Binding-site contacts:
Ligand atom C13 contacts residue LEU258 of chain 1.A at 3.5 Å (hydrophobic).
Ligand atom C07 contacts residue VAL239 of chain 1.A at 4.0 Å (hydrophobic).
Ligand atom S11 contacts residue LEU258 of chain 1.A at 3.8 Å.
Ligand atom N14 contacts residue ALA254 of chain 1.A at 4.1 Å.
Ligand atom N03 contacts residue LEU25 of chain 1.A at 4.0 Å.
Ligand atom C09 contacts residue VAL239 of chain 1.A at 3.3 Å (hydrophobic).
Ligand atom C05 contacts residue LEU25 of chain 1.A at 4.0 Å (hydrophobic).
Ligand atom N14 contacts residue LYS259 of chain 1.A at 3.3 Å.
Ligand atom C09 contacts residue PRO237 of chain 1.A at 3.6 Å (hydrophobic).
Ligand atom C06 contacts residue LEU258 of chain 1.A at 4.2 Å (hydrophobic).
Ligand atom C02 contacts residue LEU258 of chain 1.A at 3.9 Å (hydrophobic).
Ligand atom C07 contacts residue PHE241 of chain 1.A at 3.9 Å (hydrophobic).
Ligand atom C09 contacts residue LEU25 of chain 1.A at 3.9 Å (hydrophobic).
Ligand atom C10 contacts residue VAL239 of chain 1.A at 4.3 Å (hydrophobic).
Ligand atom N03 contacts residue LEU258 of chain 1.A at 4.2 Å.
Ligand atom C01 contacts residue LEU258 of chain 1.A at 3.5 Å (hydrophobic).
Ligand atom N14 contacts residue LEU258 of chain 1.A at 3.5 Å.
Ligand atom C10 contacts residue LEU25 of chain 1.A at 3.4 Å (hydrophobic).
Ligand atom C12 contacts residue LEU258 of chain 1.A at 3.6 Å (hydrophobic).
Ligand atom C06 contacts residue PHE241 of chain 1.A at 4.5 Å (hydrophobic).
Ligand atom C04 contacts residue LEU25 of chain 1.A at 4.2 Å (hydrophobic).
Ligand atom C05 contacts residue LEU258 of chain 1.A at 4.0 Å (hydrophobic).
Ligand atom N08 contacts residue VAL239 of chain 1.A at 3.2 Å.
Ligand atom C13 contacts residue LYS259 of chain 1.A at 3.4 Å.
Ligand atom N14 contacts residue LYS255 of chain 1.A at 2.8 Å (salt-bridge).
Ligand atom C13 contacts residue LYS255 of chain 1.A at 4.1 Å.
Ligand atom N08 contacts residue PRO237 of chain 1.A at 4.1 Å.
Ligand atom C04 contacts residue LEU258 of chain 1.A at 3.8 Å (hydrophobic).

Sequence of chain 1.A:
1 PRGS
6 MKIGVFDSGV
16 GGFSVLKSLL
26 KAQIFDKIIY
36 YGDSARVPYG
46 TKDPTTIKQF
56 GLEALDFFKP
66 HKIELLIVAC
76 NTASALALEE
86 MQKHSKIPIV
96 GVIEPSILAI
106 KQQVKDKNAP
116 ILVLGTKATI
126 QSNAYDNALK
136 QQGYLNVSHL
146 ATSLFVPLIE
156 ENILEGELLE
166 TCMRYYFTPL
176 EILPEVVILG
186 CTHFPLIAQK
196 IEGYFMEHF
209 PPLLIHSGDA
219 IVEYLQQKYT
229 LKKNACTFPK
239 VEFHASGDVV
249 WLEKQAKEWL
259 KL

The protein below binds the small molecule below.
Small molecule (SMILES): Cc1nc(-c2ccncc2)sc1CN